The protein below binds the small molecule below.
Small molecule (SMILES): O=C(c1ccc(F)c(F)c1Nc1ccc(I)cc1F)N1CC(O)([C@@H]2CCCCN2)C1

Sequence of chain 2.A:
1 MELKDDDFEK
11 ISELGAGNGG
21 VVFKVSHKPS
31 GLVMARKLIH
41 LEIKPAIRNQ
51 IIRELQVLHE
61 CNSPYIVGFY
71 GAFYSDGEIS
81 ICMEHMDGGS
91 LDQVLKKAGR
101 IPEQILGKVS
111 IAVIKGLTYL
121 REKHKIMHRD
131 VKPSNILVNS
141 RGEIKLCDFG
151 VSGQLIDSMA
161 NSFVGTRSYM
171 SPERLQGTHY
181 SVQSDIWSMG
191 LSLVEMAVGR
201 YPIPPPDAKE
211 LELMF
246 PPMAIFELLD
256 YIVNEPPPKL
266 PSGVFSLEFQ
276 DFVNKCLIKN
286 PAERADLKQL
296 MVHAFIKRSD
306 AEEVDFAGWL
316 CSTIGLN

Binding-site contacts:
Ligand atom F7 contacts residue MET83 of chain 2.A at 3.6 Å.
Ligand atom C27 contacts residue ASP130 of chain 2.A at 3.2 Å.
Ligand atom F7 contacts residue ASP148 of chain 2.A at 3.4 Å.
Ligand atom I8 contacts residue VAL67 of chain 2.A at 3.3 Å.
Ligand atom C10 contacts residue PHE149 of chain 2.A at 3.8 Å (hydrophobic).
Ligand atom C3 contacts residue ASP148 of chain 2.A at 3.7 Å.
Ligand atom F16 contacts residue PHE149 of chain 2.A at 3.6 Å.
Ligand atom C11 contacts residue LEU155 of chain 2.A at 3.8 Å (hydrophobic).
Ligand atom N26 contacts residue ANP1 of chain 2.B at 3.4 Å (h-bond).
Ligand atom N9 contacts residue ASP148 of chain 2.A at 3.9 Å.
Ligand atom F17 contacts residue SER152 of chain 2.A at 2.9 Å.
Ligand atom C12 contacts residue PHE149 of chain 2.A at 3.4 Å (hydrophobic).
Ligand atom C21 contacts residue ASP148 of chain 2.A at 3.6 Å.
Ligand atom N9 contacts residue ILE81 of chain 2.A at 3.5 Å.
Ligand atom F17 contacts residue GLY150 of chain 2.A at 3.9 Å.
Ligand atom F17 contacts residue VAL151 of chain 2.A at 3.2 Å.
Ligand atom C21 contacts residue LYS37 of chain 2.A at 3.8 Å.
Ligand atom C25 contacts residue ANP1 of chain 2.B at 3.2 Å.
Ligand atom O24 contacts residue ASN135 of chain 2.A at 3.2 Å (h-bond).
Ligand atom C12 contacts residue LEU155 of chain 2.A at 3.7 Å (hydrophobic).
Ligand atom O24 contacts residue ANP1 of chain 2.B at 2.8 Å (h-bond).
Ligand atom O24 contacts residue ASP130 of chain 2.A at 3.5 Å (salt-bridge).
Ligand atom C1 contacts residue MET83 of chain 2.A at 3.6 Å (hydrophobic).
Ligand atom C21 contacts residue ANP1 of chain 2.B at 3.2 Å.
Ligand atom C6 contacts residue ASP148 of chain 2.A at 3.5 Å.
Ligand atom F7 contacts residue LYS37 of chain 2.A at 3.6 Å.
Ligand atom C4 contacts residue PHE149 of chain 2.A at 3.5 Å (hydrophobic).
Ligand atom F7 contacts residue ILE81 of chain 2.A at 3.4 Å.
Ligand atom C23 contacts residue ASP148 of chain 2.A at 3.4 Å.
Ligand atom C5 contacts residue ASP148 of chain 2.A at 3.6 Å.
Ligand atom C11 contacts residue PHE149 of chain 2.A at 3.4 Å (hydrophobic).
Ligand atom C3 contacts residue PHE149 of chain 2.A at 3.7 Å (hydrophobic).
Ligand atom O20 contacts residue ASP148 of chain 2.A at 3.5 Å.
Ligand atom O24 contacts residue ASP148 of chain 2.A at 3.5 Å.
Ligand atom F16 contacts residue LEU55 of chain 2.A at 3.4 Å.
Ligand atom O20 contacts residue LYS37 of chain 2.A at 3.2 Å (salt-bridge).
Ligand atom C22 contacts residue ANP1 of chain 2.B at 3.4 Å.
Ligand atom C4 contacts residue ASP148 of chain 2.A at 3.6 Å.
Ligand atom N26 contacts residue ASP130 of chain 2.A at 2.8 Å (salt-bridge).
Ligand atom F17 contacts residue PHE149 of chain 2.A at 3.7 Å.